Sequence of chain 1.E:
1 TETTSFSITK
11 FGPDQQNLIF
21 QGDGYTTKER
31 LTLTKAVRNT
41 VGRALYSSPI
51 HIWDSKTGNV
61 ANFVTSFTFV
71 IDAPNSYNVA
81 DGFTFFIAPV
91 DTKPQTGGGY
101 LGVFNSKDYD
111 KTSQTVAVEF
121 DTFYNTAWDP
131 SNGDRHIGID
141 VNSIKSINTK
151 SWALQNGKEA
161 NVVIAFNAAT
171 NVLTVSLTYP

Binding-site contacts:
Ligand atom C4 contacts residue ASN125 of chain 1.E at 3.9 Å.
Ligand atom C6 contacts residue GLU31 of chain 1.F at 3.9 Å.
Ligand atom C6 contacts residue ALA30 of chain 1.F at 3.9 Å (hydrophobic).
Ligand atom O3 contacts residue GLY98 of chain 1.E at 3.7 Å.
Ligand atom O5 contacts residue GLY29 of chain 1.F at 3.8 Å.
Ligand atom O1 contacts residue ALA30 of chain 1.F at 4.1 Å.
Ligand atom C3 contacts residue ASN125 of chain 1.E at 3.9 Å.
Ligand atom C5 contacts residue ASP81 of chain 1.E at 4.0 Å.
Ligand atom O5 contacts residue GLU31 of chain 1.F at 4.2 Å.
Ligand atom C4 contacts residue PHE123 of chain 1.E at 4.4 Å (hydrophobic).
Ligand atom O5 contacts residue ALA30 of chain 1.F at 2.8 Å (h-bond).
Ligand atom O2 contacts residue GLY29 of chain 1.F at 3.7 Å.
Ligand atom O6 contacts residue GLY29 of chain 1.F at 3.2 Å.
Ligand atom C4 contacts residue GLY99 of chain 1.E at 3.6 Å.
Ligand atom O2 contacts residue ASN39 of chain 1.E at 4.3 Å.
Ligand atom C6 contacts residue ASP81 of chain 1.E at 3.4 Å.
Ligand atom O6 contacts residue THR28 of chain 1.F at 4.3 Å.
Ligand atom C3 contacts residue GLY99 of chain 1.E at 3.8 Å.
Ligand atom O6 contacts residue ASP81 of chain 1.E at 2.9 Å (salt-bridge).
Ligand atom O3 contacts residue GLY99 of chain 1.E at 2.8 Å (h-bond).
Ligand atom O2 contacts residue GLY98 of chain 1.E at 3.9 Å.
Ligand atom O4 contacts residue ASN125 of chain 1.E at 2.8 Å (h-bond).
Ligand atom O2 contacts residue ALA30 of chain 1.F at 4.1 Å.
Ligand atom C4 contacts residue ASP81 of chain 1.E at 3.4 Å.
Ligand atom O3 contacts residue ASN125 of chain 1.E at 4.0 Å.
Ligand atom O4 contacts residue GLY98 of chain 1.E at 4.1 Å.
Ligand atom C6 contacts residue ALA80 of chain 1.E at 3.5 Å (hydrophobic).
Ligand atom C7 contacts residue ALA30 of chain 1.F at 3.3 Å (hydrophobic).
Ligand atom C6 contacts residue GLY29 of chain 1.F at 4.4 Å.
Ligand atom C1 contacts residue ALA30 of chain 1.F at 3.6 Å (hydrophobic).
Ligand atom C4 contacts residue GLY98 of chain 1.E at 4.2 Å.
Ligand atom O4 contacts residue GLY99 of chain 1.E at 3.2 Å (h-bond).
Ligand atom O6 contacts residue ALA30 of chain 1.F at 3.0 Å (h-bond).
Ligand atom C6 contacts residue PHE123 of chain 1.E at 3.5 Å (hydrophobic).
Ligand atom O4 contacts residue ASP81 of chain 1.E at 2.7 Å (salt-bridge).
Ligand atom C5 contacts residue ALA30 of chain 1.F at 3.9 Å (hydrophobic).
Ligand atom O6 contacts residue ALA80 of chain 1.E at 3.2 Å.
Ligand atom O4 contacts residue PHE123 of chain 1.E at 3.6 Å.
Ligand atom C5 contacts residue PHE123 of chain 1.E at 3.6 Å (hydrophobic).
Ligand atom O6 contacts residue GLU31 of chain 1.F at 3.1 Å (salt-bridge).

Sequence of chain 1.F:
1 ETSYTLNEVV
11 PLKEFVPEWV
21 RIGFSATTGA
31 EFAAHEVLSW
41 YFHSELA

This small molecule binds to this protein.
Small molecule (SMILES): CO[C@H]1O[C@H](CO)[C@@H](O)[C@H](O)[C@@H]1O